Sequence of chain 2.A:
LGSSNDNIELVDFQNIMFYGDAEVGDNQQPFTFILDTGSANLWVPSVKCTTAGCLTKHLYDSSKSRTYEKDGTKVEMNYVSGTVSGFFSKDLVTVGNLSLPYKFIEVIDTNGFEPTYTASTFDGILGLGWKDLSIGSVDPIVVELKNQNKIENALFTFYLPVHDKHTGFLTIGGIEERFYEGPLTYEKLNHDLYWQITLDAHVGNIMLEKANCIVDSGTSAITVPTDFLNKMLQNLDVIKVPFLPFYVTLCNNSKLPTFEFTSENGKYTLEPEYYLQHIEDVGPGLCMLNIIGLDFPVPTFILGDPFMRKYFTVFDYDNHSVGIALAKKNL

Sequence of chain 1.A:
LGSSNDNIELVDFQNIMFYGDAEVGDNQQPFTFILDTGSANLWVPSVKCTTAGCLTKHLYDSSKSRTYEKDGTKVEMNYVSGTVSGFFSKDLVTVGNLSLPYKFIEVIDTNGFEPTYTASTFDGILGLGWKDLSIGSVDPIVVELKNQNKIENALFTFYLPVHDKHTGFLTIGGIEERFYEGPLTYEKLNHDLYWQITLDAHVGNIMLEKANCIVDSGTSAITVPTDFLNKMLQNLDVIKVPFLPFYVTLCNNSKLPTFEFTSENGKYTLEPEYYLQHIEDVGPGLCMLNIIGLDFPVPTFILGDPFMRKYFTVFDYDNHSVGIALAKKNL

The small molecule below binds the protein below.
Small molecule (SMILES): COc1cc(C(=O)N[C@@H](Cc2ccccc2)[C@@H](O)CN(CCC2CCC3OCOC3C2)C(=O)CCN2C(=O)c3ccccc3C2=O)cc(OC)c1OCc1ccccc1

Binding-site contacts:
Ligand atom C25 contacts residue ILE239 of chain 2.A at 3.6 Å (hydrophobic).
Ligand atom C37 contacts residue ILE16 of chain 1.A at 3.6 Å (hydrophobic).
Ligand atom C3 contacts residue ASP216 of chain 1.A at 3.5 Å.
Ligand atom CD1 contacts residue SER81 of chain 1.A at 3.5 Å.
Ligand atom C25 contacts residue VAL241 of chain 2.A at 3.5 Å (hydrophobic).
Ligand atom CE1 contacts residue SER81 of chain 1.A at 3.3 Å.
Ligand atom O1 contacts residue ASP216 of chain 1.A at 2.6 Å (salt-bridge).
Ligand atom C13 contacts residue ILE239 of chain 2.A at 3.6 Å (hydrophobic).
Ligand atom C37 contacts residue SER220 of chain 1.A at 3.5 Å.
Ligand atom C29 contacts residue VAL241 of chain 2.A at 3.6 Å (hydrophobic).
Ligand atom C35 contacts residue VAL241 of chain 2.A at 3.1 Å (hydrophobic).
Ligand atom C15 contacts residue VAL80 of chain 1.A at 3.5 Å (hydrophobic).
Ligand atom C3 contacts residue GLY38 of chain 1.A at 3.4 Å.
Ligand atom C21 contacts residue PRO242 of chain 2.A at 3.4 Å (hydrophobic).
Ligand atom C18 contacts residue TYR194 of chain 1.A at 3.4 Å (hydrophobic).
Ligand atom C20 contacts residue GLY218 of chain 1.A at 3.3 Å.
Ligand atom C36 contacts residue VAL241 of chain 2.A at 3.5 Å (hydrophobic).
Ligand atom C24 contacts residue GLY218 of chain 1.A at 3.6 Å.
Ligand atom O9 contacts residue PHE243 of chain 2.A at 3.3 Å.
Ligand atom O2 contacts residue VAL80 of chain 1.A at 3.1 Å (h-bond).
Ligand atom C17 contacts residue PRO242 of chain 2.A at 2.9 Å (hydrophobic).
Ligand atom O2 contacts residue TYR79 of chain 1.A at 3.4 Å.
Ligand atom C29 contacts residue LYS240 of chain 2.A at 3.2 Å.
Ligand atom CB1 contacts residue ASP216 of chain 1.A at 3.5 Å.
Ligand atom N2 contacts residue GLY218 of chain 1.A at 3.0 Å (h-bond).
Ligand atom C21 contacts residue VAL241 of chain 2.A at 2.9 Å (hydrophobic).
Ligand atom C16 contacts residue GLY218 of chain 1.A at 3.1 Å.
Ligand atom CE1 contacts residue PHE113 of chain 1.A at 3.6 Å (hydrophobic).
Ligand atom C23 contacts residue VAL80 of chain 1.A at 3.4 Å (hydrophobic).
Ligand atom O10 contacts residue SER220 of chain 1.A at 3.3 Å (h-bond).
Ligand atom O3 contacts residue SER81 of chain 1.A at 2.9 Å (h-bond).
Ligand atom C9 contacts residue TYR194 of chain 1.A at 3.3 Å (hydrophobic).
Ligand atom C17 contacts residue PHE243 of chain 2.A at 3.2 Å (hydrophobic).
Ligand atom C4 contacts residue ASP216 of chain 1.A at 3.5 Å.
Ligand atom C17 contacts residue VAL241 of chain 2.A at 3.1 Å (hydrophobic).
Ligand atom N3 contacts residue TYR194 of chain 1.A at 3.5 Å (h-bond).
Ligand atom O1 contacts residue ASP36 of chain 1.A at 2.5 Å (salt-bridge).
Ligand atom C33 contacts residue TYR194 of chain 1.A at 3.5 Å (hydrophobic).
Ligand atom C1 contacts residue ASP36 of chain 1.A at 3.5 Å.
Ligand atom CE2 contacts residue ILE34 of chain 1.A at 3.5 Å (hydrophobic).